Sequence of chain 1.H:
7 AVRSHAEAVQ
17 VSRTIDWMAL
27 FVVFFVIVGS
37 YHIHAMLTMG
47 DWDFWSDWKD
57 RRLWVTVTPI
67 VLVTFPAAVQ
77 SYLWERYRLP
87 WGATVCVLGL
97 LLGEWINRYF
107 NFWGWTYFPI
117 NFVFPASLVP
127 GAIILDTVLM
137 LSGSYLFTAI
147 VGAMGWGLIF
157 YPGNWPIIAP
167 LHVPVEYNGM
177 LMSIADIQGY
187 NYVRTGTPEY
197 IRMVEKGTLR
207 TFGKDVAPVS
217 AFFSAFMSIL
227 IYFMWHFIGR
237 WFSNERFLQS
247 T

Sequence of chain 1.D:
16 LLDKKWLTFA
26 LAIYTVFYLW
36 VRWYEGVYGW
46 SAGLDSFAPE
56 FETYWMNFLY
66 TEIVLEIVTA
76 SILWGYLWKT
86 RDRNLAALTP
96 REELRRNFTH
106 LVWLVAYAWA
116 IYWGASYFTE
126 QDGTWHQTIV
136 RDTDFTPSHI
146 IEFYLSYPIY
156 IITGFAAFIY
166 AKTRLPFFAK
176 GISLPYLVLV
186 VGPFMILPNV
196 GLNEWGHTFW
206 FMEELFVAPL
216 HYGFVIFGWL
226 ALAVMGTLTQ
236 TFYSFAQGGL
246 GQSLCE

Binding-site contacts:
Ligand atom CAK contacts residue LEU34 of chain 1.D at 4.0 Å (hydrophobic).
Ligand atom CAR contacts residue PHE106 of chain 1.H at 4.3 Å (hydrophobic).
Ligand atom CBB contacts residue PHE106 of chain 1.H at 3.4 Å (hydrophobic).
Ligand atom CAD contacts residue ARG37 of chain 1.D at 4.1 Å.
Ligand atom OAF contacts residue LEU34 of chain 1.D at 4.1 Å.
Ligand atom OAF contacts residue ARG37 of chain 1.D at 4.2 Å.
Ligand atom CAA contacts residue ILE102 of chain 1.H at 3.9 Å (hydrophobic).
Ligand atom CAS contacts residue TRP38 of chain 1.D at 4.1 Å (hydrophobic).
Ligand atom CAZ contacts residue TYR122 of chain 1.D at 3.9 Å (hydrophobic).
Ligand atom CAT contacts residue LEU34 of chain 1.D at 4.1 Å (hydrophobic).
Ligand atom CAT contacts residue PHE106 of chain 1.H at 3.9 Å (hydrophobic).
Ligand atom CAN contacts residue TRP118 of chain 1.D at 4.1 Å (hydrophobic).
Ligand atom CAZ contacts residue LEU34 of chain 1.D at 3.7 Å (hydrophobic).
Ligand atom CAN contacts residue TYR122 of chain 1.D at 4.0 Å (hydrophobic).
Ligand atom CAL contacts residue TRP118 of chain 1.D at 4.2 Å (hydrophobic).
Ligand atom CAJ contacts residue TRP118 of chain 1.D at 3.9 Å (hydrophobic).
Ligand atom CBA contacts residue PHE106 of chain 1.H at 4.2 Å (hydrophobic).
Ligand atom CAQ contacts residue PHE106 of chain 1.H at 3.7 Å (hydrophobic).
Ligand atom CAD contacts residue TRP38 of chain 1.D at 4.4 Å (hydrophobic).
Ligand atom OAF contacts residue PHE106 of chain 1.H at 3.6 Å.
Ligand atom NBC contacts residue TRP38 of chain 1.D at 3.7 Å.
Ligand atom CAJ contacts residue TYR117 of chain 1.D at 3.5 Å (hydrophobic).
Ligand atom CAA contacts residue TRP114 of chain 1.D at 4.2 Å (hydrophobic).
Ligand atom OAV contacts residue LEU34 of chain 1.D at 3.5 Å.
Ligand atom CAA contacts residue TYR117 of chain 1.D at 3.7 Å (hydrophobic).
Ligand atom CAZ contacts residue PHE106 of chain 1.H at 3.6 Å (hydrophobic).
Ligand atom CAN contacts residue ILE102 of chain 1.H at 4.4 Å (hydrophobic).
Ligand atom CAC contacts residue TRP38 of chain 1.D at 2.4 Å (hydrophobic).
Ligand atom CAC contacts residue ARG37 of chain 1.D at 4.4 Å.
Ligand atom OAF contacts residue TYR122 of chain 1.D at 2.7 Å (h-bond).
Ligand atom CAQ contacts residue LEU34 of chain 1.D at 4.1 Å (hydrophobic).
Ligand atom OAG contacts residue LEU34 of chain 1.D at 4.5 Å.
Ligand atom CAE contacts residue ARG37 of chain 1.D at 3.7 Å.
Ligand atom CAN contacts residue PHE106 of chain 1.H at 4.2 Å (hydrophobic).
Ligand atom OAY contacts residue PHE106 of chain 1.H at 3.3 Å.
Ligand atom CAE contacts residue TRP38 of chain 1.D at 3.8 Å (hydrophobic).
Ligand atom CAT contacts residue ARG37 of chain 1.D at 4.2 Å.
Ligand atom OAV contacts residue PHE106 of chain 1.H at 3.7 Å.
Ligand atom CAJ contacts residue ILE102 of chain 1.H at 4.2 Å (hydrophobic).
Ligand atom CAN contacts residue LEU34 of chain 1.D at 4.5 Å (hydrophobic).

This small molecule binds to this protein.
Small molecule (SMILES): CCCCCC(=O)OC[C@H](COP(=O)(O)OCC[N+](C)(C)C)OC(=O)CCCCC